Binding-site contacts:
Ligand atom C1 contacts residue ASN215 of chain 3.A at 1.4 Å.
Ligand atom C4 contacts residue ASN215 of chain 3.A at 4.3 Å.
Ligand atom C1 contacts residue PRO14 of chain 3.A at 3.8 Å (hydrophobic).
Ligand atom O7 contacts residue ARG15 of chain 3.A at 4.0 Å.
Ligand atom C7 contacts residue PRO14 of chain 3.A at 3.7 Å (hydrophobic).
Ligand atom C2 contacts residue PRO14 of chain 3.A at 3.8 Å (hydrophobic).
Ligand atom C7 contacts residue TYR13 of chain 3.A at 4.5 Å (hydrophobic).
Ligand atom N2 contacts residue ARG15 of chain 3.A at 4.1 Å.
Ligand atom O7 contacts residue LEU16 of chain 3.A at 3.9 Å.
Ligand atom O7 contacts residue ASN215 of chain 3.A at 4.4 Å.
Ligand atom C5 contacts residue TYR13 of chain 3.A at 3.7 Å (hydrophobic).
Ligand atom C1 contacts residue TYR13 of chain 3.A at 4.3 Å (hydrophobic).
Ligand atom C8 contacts residue TYR13 of chain 3.A at 3.8 Å (hydrophobic).
Ligand atom C6 contacts residue TYR13 of chain 3.A at 3.5 Å (hydrophobic).
Ligand atom C5 contacts residue ASN215 of chain 3.A at 3.6 Å.
Ligand atom O7 contacts residue PRO14 of chain 3.A at 3.7 Å.
Ligand atom C3 contacts residue PRO14 of chain 3.A at 4.1 Å (hydrophobic).
Ligand atom O5 contacts residue ASN215 of chain 3.A at 2.4 Å (h-bond).
Ligand atom C3 contacts residue ASN215 of chain 3.A at 3.9 Å.
Ligand atom C2 contacts residue ASN215 of chain 3.A at 2.6 Å.
Ligand atom C8 contacts residue ASN215 of chain 3.A at 3.5 Å.
Ligand atom N2 contacts residue PRO14 of chain 3.A at 2.9 Å (h-bond).
Ligand atom C7 contacts residue ASN215 of chain 3.A at 3.5 Å.
Ligand atom N2 contacts residue ASN215 of chain 3.A at 3.0 Å (h-bond).
Ligand atom O5 contacts residue TYR13 of chain 3.A at 4.1 Å.
Ligand atom O7 contacts residue TYR13 of chain 3.A at 4.3 Å.

Sequence of chain 3.A:
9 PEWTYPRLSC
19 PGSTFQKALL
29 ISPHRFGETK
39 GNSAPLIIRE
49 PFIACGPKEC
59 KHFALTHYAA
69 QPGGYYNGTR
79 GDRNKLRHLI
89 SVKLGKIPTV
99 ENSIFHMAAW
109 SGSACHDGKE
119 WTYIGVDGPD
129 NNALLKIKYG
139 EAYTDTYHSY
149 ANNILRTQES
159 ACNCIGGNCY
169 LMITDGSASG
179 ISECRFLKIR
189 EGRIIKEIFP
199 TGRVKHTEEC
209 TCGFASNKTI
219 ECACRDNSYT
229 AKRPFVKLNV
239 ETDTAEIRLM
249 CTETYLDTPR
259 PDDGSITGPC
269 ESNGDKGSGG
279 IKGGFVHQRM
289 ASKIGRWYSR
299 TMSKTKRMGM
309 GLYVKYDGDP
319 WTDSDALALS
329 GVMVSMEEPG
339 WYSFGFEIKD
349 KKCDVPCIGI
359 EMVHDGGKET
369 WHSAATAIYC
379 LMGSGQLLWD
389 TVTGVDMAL

This protein binds this small molecule.
Small molecule (SMILES): CC(=O)N[C@H]1[C@H](O[C@H]2[C@H](O)[C@@H](NC(C)=O)CO[C@@H]2CO)O[C@H](CO)[C@@H](O)[C@@H]1O